The protein below binds the small molecule below.
Small molecule (SMILES): CC(=O)N[C@@H]1[C@@H](O)[C@H](O)[C@@H](CO)O[C@H]1O

Binding-site contacts:
Ligand atom C2 contacts residue ASN331 of chain 1.C at 2.5 Å.
Ligand atom O5 contacts residue GLN580 of chain 1.C at 3.2 Å.
Ligand atom O6 contacts residue ARG328 of chain 1.C at 4.3 Å.
Ligand atom C1 contacts residue GLN580 of chain 1.C at 3.5 Å.
Ligand atom C4 contacts residue ASN331 of chain 1.C at 4.2 Å.
Ligand atom C5 contacts residue GLN580 of chain 1.C at 3.5 Å.
Ligand atom O5 contacts residue ASN331 of chain 1.C at 2.4 Å (h-bond).
Ligand atom C6 contacts residue THR581 of chain 1.C at 4.0 Å.
Ligand atom C5 contacts residue THR581 of chain 1.C at 3.8 Å.
Ligand atom O4 contacts residue THR581 of chain 1.C at 4.1 Å.
Ligand atom O6 contacts residue THR581 of chain 1.C at 3.8 Å.
Ligand atom C3 contacts residue ASN331 of chain 1.C at 3.8 Å.
Ligand atom C6 contacts residue GLN580 of chain 1.C at 4.0 Å.
Ligand atom C1 contacts residue ASN331 of chain 1.C at 1.4 Å.
Ligand atom N2 contacts residue ASN331 of chain 1.C at 2.9 Å (h-bond).
Ligand atom C7 contacts residue ASN331 of chain 1.C at 3.2 Å.
Ligand atom C5 contacts residue ASN331 of chain 1.C at 3.7 Å.
Ligand atom O6 contacts residue GLN580 of chain 1.C at 2.9 Å (h-bond).
Ligand atom C3 contacts residue GLN580 of chain 1.C at 4.5 Å.
Ligand atom O7 contacts residue ASN331 of chain 1.C at 2.9 Å (h-bond).

Sequence of chain 1.C:
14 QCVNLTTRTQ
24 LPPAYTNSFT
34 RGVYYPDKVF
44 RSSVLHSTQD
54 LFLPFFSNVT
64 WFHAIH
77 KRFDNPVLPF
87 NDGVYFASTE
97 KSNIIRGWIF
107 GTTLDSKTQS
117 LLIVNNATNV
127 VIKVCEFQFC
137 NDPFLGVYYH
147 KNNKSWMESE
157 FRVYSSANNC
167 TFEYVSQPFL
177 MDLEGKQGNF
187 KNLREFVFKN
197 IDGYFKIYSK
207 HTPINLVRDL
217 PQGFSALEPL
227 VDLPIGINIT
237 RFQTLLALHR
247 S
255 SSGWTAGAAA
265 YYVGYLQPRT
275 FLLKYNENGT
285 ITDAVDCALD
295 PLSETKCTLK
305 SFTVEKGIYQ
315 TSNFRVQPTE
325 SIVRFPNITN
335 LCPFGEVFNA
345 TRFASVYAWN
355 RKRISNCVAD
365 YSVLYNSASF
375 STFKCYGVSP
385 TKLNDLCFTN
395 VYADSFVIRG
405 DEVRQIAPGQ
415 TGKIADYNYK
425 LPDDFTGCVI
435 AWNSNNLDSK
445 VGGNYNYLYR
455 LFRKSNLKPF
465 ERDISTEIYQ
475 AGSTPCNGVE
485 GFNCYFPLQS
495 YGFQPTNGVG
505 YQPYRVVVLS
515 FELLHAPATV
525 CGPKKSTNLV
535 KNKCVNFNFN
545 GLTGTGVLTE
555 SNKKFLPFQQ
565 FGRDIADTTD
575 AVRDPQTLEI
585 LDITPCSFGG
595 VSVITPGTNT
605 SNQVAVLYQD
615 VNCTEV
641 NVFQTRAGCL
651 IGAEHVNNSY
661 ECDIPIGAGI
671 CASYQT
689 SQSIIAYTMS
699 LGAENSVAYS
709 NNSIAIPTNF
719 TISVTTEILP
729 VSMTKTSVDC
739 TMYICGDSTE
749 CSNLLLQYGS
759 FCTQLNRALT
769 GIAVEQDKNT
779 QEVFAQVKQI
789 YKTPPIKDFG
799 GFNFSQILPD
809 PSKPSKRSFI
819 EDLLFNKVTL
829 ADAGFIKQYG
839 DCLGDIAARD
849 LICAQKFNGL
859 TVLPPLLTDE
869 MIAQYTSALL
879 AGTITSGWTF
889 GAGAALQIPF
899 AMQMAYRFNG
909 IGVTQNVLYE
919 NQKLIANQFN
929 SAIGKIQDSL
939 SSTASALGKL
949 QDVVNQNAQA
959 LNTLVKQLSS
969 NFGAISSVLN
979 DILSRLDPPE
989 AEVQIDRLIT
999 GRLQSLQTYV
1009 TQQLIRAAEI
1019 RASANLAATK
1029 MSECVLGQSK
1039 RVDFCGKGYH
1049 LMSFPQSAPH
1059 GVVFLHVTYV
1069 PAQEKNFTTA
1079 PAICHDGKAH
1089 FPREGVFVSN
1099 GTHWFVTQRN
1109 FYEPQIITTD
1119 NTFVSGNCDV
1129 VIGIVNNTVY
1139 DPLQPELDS